This small molecule binds to this protein.
Small molecule (SMILES): CC(=O)N[C@H]1CN[C@H](CO)[C@@H](O)[C@@H]1O

Sequence of chain 1.B:
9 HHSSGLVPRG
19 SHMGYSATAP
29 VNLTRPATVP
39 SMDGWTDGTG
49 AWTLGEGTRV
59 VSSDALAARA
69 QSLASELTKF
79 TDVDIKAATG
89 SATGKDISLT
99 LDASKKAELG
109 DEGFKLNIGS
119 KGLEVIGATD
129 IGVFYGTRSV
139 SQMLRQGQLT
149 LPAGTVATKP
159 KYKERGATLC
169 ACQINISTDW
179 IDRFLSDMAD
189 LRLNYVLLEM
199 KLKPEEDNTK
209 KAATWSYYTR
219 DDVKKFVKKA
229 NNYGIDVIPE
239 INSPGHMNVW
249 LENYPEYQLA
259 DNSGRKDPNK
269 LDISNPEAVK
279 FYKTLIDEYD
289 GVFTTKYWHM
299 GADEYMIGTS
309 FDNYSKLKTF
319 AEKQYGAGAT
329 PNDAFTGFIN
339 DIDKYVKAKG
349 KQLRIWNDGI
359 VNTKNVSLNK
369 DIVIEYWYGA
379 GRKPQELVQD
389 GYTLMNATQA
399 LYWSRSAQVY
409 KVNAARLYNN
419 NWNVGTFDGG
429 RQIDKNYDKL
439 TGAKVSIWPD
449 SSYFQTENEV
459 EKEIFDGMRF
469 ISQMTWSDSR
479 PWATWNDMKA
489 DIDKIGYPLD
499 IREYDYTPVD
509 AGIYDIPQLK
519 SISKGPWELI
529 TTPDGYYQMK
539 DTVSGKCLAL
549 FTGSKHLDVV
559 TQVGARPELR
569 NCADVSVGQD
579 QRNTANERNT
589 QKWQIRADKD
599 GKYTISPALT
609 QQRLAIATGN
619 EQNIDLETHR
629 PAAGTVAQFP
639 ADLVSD

Binding-site contacts:
Ligand atom C2 contacts residue ASP301 of chain 1.B at 3.7 Å.
Ligand atom O3 contacts residue HIS244 of chain 1.B at 3.9 Å.
Ligand atom N2 contacts residue ASP301 of chain 1.B at 2.8 Å (salt-bridge).
Ligand atom O6 contacts residue TYR408 of chain 1.B at 3.5 Å.
Ligand atom N2 contacts residue GAL1 of chain 1.H at 3.9 Å.
Ligand atom C8 contacts residue TRP446 of chain 1.B at 3.9 Å (hydrophobic).
Ligand atom O4 contacts residue TRP446 of chain 1.B at 3.4 Å.
Ligand atom C5 contacts residue TYR400 of chain 1.B at 4.1 Å (hydrophobic).
Ligand atom C2 contacts residue GAL1 of chain 1.H at 3.6 Å.
Ligand atom C1 contacts residue GLU302 of chain 1.B at 3.3 Å.
Ligand atom C8 contacts residue TRP375 of chain 1.B at 3.6 Å (hydrophobic).
Ligand atom O7 contacts residue TRP375 of chain 1.B at 3.5 Å.
Ligand atom N2 contacts residue GLU302 of chain 1.B at 4.0 Å.
Ligand atom C8 contacts residue TYR400 of chain 1.B at 3.6 Å (hydrophobic).
Ligand atom C2 contacts residue GLU302 of chain 1.B at 3.4 Å.
Ligand atom O3 contacts residue ASP301 of chain 1.B at 4.0 Å.
Ligand atom O4 contacts residue GAL1 of chain 1.H at 2.9 Å (h-bond).
Ligand atom C4 contacts residue ASP448 of chain 1.B at 3.5 Å.
Ligand atom C7 contacts residue TRP375 of chain 1.B at 3.8 Å (hydrophobic).
Ligand atom O7 contacts residue TYR400 of chain 1.B at 2.7 Å (h-bond).
Ligand atom C5 contacts residue TRP446 of chain 1.B at 3.8 Å (hydrophobic).
Ligand atom O3 contacts residue GLU302 of chain 1.B at 3.9 Å.
Ligand atom C3 contacts residue GAL1 of chain 1.H at 2.4 Å.
Ligand atom C6 contacts residue ASP448 of chain 1.B at 3.3 Å.
Ligand atom C8 contacts residue TRP354 of chain 1.B at 3.5 Å (hydrophobic).
Ligand atom O7 contacts residue TRP446 of chain 1.B at 3.5 Å.
Ligand atom N2 contacts residue TRP375 of chain 1.B at 4.0 Å.
Ligand atom C7 contacts residue TRP446 of chain 1.B at 3.8 Å (hydrophobic).
Ligand atom O6 contacts residue ASP448 of chain 1.B at 2.6 Å (salt-bridge).
Ligand atom C7 contacts residue ASP301 of chain 1.B at 3.7 Å.
Ligand atom C6 contacts residue TYR408 of chain 1.B at 3.6 Å (hydrophobic).
Ligand atom C4 contacts residue GAL1 of chain 1.H at 3.2 Å.
Ligand atom C6 contacts residue TRP446 of chain 1.B at 3.7 Å (hydrophobic).
Ligand atom C7 contacts residue TYR400 of chain 1.B at 3.5 Å (hydrophobic).
Ligand atom N5 contacts residue TRP375 of chain 1.B at 4.0 Å.
Ligand atom O3 contacts residue GAL1 of chain 1.H at 1.3 Å.
Ligand atom O4 contacts residue ASP448 of chain 1.B at 2.7 Å (salt-bridge).
Ligand atom C8 contacts residue ASP301 of chain 1.B at 3.7 Å.
Ligand atom N5 contacts residue TYR400 of chain 1.B at 3.8 Å.
Ligand atom C1 contacts residue TRP375 of chain 1.B at 3.7 Å (hydrophobic).